This protein binds this small molecule.
Small molecule (SMILES): CC(C)[C@H](NC=O)C(=O)NCCNC(=O)CCNC(=O)[C@H](O)C(C)(C)CO[PH](=O)(=O)O

Sequence of chain 1.A:
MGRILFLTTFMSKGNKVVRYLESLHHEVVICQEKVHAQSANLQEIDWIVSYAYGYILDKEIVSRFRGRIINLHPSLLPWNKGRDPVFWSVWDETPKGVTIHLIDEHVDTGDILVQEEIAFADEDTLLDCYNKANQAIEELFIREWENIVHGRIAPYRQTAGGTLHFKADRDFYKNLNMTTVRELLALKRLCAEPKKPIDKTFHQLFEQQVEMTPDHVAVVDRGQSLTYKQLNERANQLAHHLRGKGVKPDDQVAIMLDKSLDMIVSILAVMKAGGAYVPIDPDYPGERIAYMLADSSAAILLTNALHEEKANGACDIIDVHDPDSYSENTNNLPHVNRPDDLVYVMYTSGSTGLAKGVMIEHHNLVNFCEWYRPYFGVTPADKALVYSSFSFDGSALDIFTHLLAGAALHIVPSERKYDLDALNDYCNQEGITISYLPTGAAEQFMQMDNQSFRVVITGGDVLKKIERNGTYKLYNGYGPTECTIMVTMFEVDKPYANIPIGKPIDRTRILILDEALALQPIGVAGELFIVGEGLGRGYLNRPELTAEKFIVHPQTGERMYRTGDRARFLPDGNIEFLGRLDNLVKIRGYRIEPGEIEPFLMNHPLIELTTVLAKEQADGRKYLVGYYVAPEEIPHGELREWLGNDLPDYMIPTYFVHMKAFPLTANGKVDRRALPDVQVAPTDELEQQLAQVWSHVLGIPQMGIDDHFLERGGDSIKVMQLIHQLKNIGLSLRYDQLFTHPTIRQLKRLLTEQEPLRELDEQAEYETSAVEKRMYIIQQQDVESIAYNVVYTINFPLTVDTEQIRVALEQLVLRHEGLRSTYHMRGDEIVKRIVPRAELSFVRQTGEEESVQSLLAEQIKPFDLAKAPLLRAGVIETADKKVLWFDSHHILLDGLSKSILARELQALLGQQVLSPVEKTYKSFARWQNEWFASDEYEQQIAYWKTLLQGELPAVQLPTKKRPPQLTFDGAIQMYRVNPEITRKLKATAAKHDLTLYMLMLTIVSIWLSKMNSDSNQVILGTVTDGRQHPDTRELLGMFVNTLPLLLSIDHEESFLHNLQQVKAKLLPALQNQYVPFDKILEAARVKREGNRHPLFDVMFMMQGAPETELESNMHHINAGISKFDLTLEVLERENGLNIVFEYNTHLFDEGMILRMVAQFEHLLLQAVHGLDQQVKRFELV

Binding-site contacts:
Ligand atom C07 contacts residue MET1122 of chain 1.A at 3.7 Å (hydrophobic).
Ligand atom C16 contacts residue TYR1017 of chain 1.A at 3.7 Å (hydrophobic).
Ligand atom C05 contacts residue MET1122 of chain 1.A at 3.6 Å (hydrophobic).
Ligand atom O13 contacts residue ASP1045 of chain 1.A at 3.9 Å.
Ligand atom C08 contacts residue MET1122 of chain 1.A at 3.8 Å (hydrophobic).
Ligand atom O24 contacts residue VAL1060 of chain 1.A at 3.9 Å.
Ligand atom C05 contacts residue GLN1123 of chain 1.A at 3.2 Å.
Ligand atom O21 contacts residue TYR1017 of chain 1.A at 3.7 Å.
Ligand atom C28 contacts residue HIS910 of chain 1.A at 3.1 Å.
Ligand atom N03 contacts residue GLU1149 of chain 1.A at 3.8 Å.
Ligand atom O21 contacts residue SER731 of chain 1.A at 2.5 Å (h-bond).
Ligand atom C12 contacts residue SER731 of chain 1.A at 3.8 Å.
Ligand atom P18 contacts residue SER731 of chain 1.A at 1.6 Å.
Ligand atom C27 contacts residue MET1121 of chain 1.A at 3.4 Å (hydrophobic).
Ligand atom N03 contacts residue GLN1123 of chain 1.A at 3.6 Å.
Ligand atom C30 contacts residue ASP914 of chain 1.A at 3.8 Å.
Ligand atom C30 contacts residue GLY915 of chain 1.A at 3.6 Å.
Ligand atom N06 contacts residue GLN1123 of chain 1.A at 3.8 Å.
Ligand atom O17 contacts residue SER731 of chain 1.A at 2.5 Å (h-bond).
Ligand atom O21 contacts residue THR1015 of chain 1.A at 2.8 Å (h-bond).
Ligand atom O19 contacts residue SER731 of chain 1.A at 2.6 Å (h-bond).
Ligand atom C30 contacts residue TYR812 of chain 1.A at 3.3 Å (hydrophobic).
Ligand atom O19 contacts residue THR1015 of chain 1.A at 3.5 Å.
Ligand atom N06 contacts residue MET1122 of chain 1.A at 2.7 Å (h-bond).
Ligand atom C08 contacts residue VAL1043 of chain 1.A at 3.7 Å (hydrophobic).
Ligand atom C22 contacts residue THR1044 of chain 1.A at 3.9 Å.
Ligand atom O01 contacts residue GLY915 of chain 1.A at 3.6 Å.
Ligand atom O31 contacts residue TYR812 of chain 1.A at 2.8 Å (h-bond).
Ligand atom O31 contacts residue GLN1123 of chain 1.A at 3.7 Å.
Ligand atom O13 contacts residue SER731 of chain 1.A at 3.6 Å.
Ligand atom O21 contacts residue TYR750 of chain 1.A at 3.9 Å.
Ligand atom C22 contacts residue VAL1043 of chain 1.A at 3.8 Å (hydrophobic).
Ligand atom O23 contacts residue THR1044 of chain 1.A at 3.4 Å.
Ligand atom P18 contacts residue THR1015 of chain 1.A at 3.8 Å.
Ligand atom C26 contacts residue HIS910 of chain 1.A at 3.8 Å.
Ligand atom O23 contacts residue ASP1045 of chain 1.A at 2.7 Å (salt-bridge).
Ligand atom C16 contacts residue SER731 of chain 1.A at 3.2 Å.
Ligand atom C15 contacts residue TYR1017 of chain 1.A at 3.7 Å (hydrophobic).
Ligand atom P18 contacts residue TYR750 of chain 1.A at 3.9 Å.
Ligand atom O31 contacts residue GLY915 of chain 1.A at 3.5 Å.